A protein and the small-molecule ligand that binds it are described below.
Small molecule (SMILES): Nc1ncnc2c1ncn2[C@@H]1O[C@H](CO[P](=O)(O)O[P](=O)(O)OP(=O)(O)O)C[C@H]1O

Binding-site contacts:
Ligand atom O3B contacts residue MN1 of chain 1.T at 3.4 Å.
Ligand atom C4 contacts residue ASN309 of chain 1.D at 3.5 Å.
Ligand atom O1B contacts residue LYS85 of chain 1.D at 3.3 Å (salt-bridge).
Ligand atom O3A contacts residue LYS78 of chain 1.D at 3.3 Å (salt-bridge).
Ligand atom O1G contacts residue SER86 of chain 1.D at 2.9 Å (h-bond).
Ligand atom O1A contacts residue MG1 of chain 1.U at 2.5 Å.
Ligand atom O2B contacts residue ASP217 of chain 1.D at 2.8 Å (salt-bridge).
Ligand atom N6 contacts residue MET276 of chain 1.D at 2.9 Å (h-bond).
Ligand atom O3B contacts residue LYS104 of chain 1.D at 3.4 Å.
Ligand atom PB contacts residue MG1 of chain 1.U at 3.2 Å.
Ligand atom PG contacts residue MG1 of chain 1.U at 3.2 Å.
Ligand atom O1A contacts residue MN1 of chain 1.T at 2.5 Å.
Ligand atom C8 contacts residue ASN309 of chain 1.D at 3.5 Å.
Ligand atom O2A contacts residue LYS78 of chain 1.D at 3.0 Å (salt-bridge).
Ligand atom N9 contacts residue ASN309 of chain 1.D at 3.2 Å (h-bond).
Ligand atom PB contacts residue MN1 of chain 1.T at 3.2 Å.
Ligand atom N7 contacts residue HIS303 of chain 1.D at 3.3 Å (h-bond).
Ligand atom O1A contacts residue ASP217 of chain 1.D at 3.0 Å (salt-bridge).
Ligand atom O3G contacts residue MN1 of chain 1.T at 1.9 Å.
Ligand atom O1B contacts residue ARG60 of chain 1.D at 3.2 Å (salt-bridge).
Ligand atom O3A contacts residue LYS85 of chain 1.D at 3.3 Å (salt-bridge).
Ligand atom O3B contacts residue MG1 of chain 1.U at 3.4 Å.
Ligand atom N6 contacts residue GLY304 of chain 1.D at 3.5 Å.
Ligand atom O1A contacts residue MG1 of chain 1.W at 2.5 Å.
Ligand atom N7 contacts residue GLY304 of chain 1.D at 3.2 Å (h-bond).
Ligand atom O4' contacts residue ASN309 of chain 1.D at 3.0 Å (h-bond).
Ligand atom O2G contacts residue LYS104 of chain 1.D at 3.2 Å.
Ligand atom O1G contacts residue LYS78 of chain 1.D at 2.8 Å (salt-bridge).
Ligand atom N1 contacts residue MET276 of chain 1.D at 3.0 Å (h-bond).
Ligand atom O2B contacts residue MN1 of chain 1.T at 2.2 Å.
Ligand atom O1A contacts residue ASP215 of chain 1.D at 3.2 Å (salt-bridge).
Ligand atom O3G contacts residue MG1 of chain 1.U at 1.9 Å.
Ligand atom O2' contacts residue LYS83 of chain 1.D at 2.9 Å (salt-bridge).
Ligand atom N6 contacts residue ALA305 of chain 1.D at 3.4 Å (h-bond).
Ligand atom C1' contacts residue ASN309 of chain 1.D at 3.2 Å.
Ligand atom O1A contacts residue MN1 of chain 1.V at 2.5 Å.
Ligand atom PG contacts residue MN1 of chain 1.T at 3.2 Å.
Ligand atom O2G contacts residue SER86 of chain 1.D at 2.7 Å (h-bond).
Ligand atom O3G contacts residue ASP215 of chain 1.D at 3.2 Å (salt-bridge).
Ligand atom O2B contacts residue MG1 of chain 1.U at 2.2 Å.

Sequence of chain 1.D:
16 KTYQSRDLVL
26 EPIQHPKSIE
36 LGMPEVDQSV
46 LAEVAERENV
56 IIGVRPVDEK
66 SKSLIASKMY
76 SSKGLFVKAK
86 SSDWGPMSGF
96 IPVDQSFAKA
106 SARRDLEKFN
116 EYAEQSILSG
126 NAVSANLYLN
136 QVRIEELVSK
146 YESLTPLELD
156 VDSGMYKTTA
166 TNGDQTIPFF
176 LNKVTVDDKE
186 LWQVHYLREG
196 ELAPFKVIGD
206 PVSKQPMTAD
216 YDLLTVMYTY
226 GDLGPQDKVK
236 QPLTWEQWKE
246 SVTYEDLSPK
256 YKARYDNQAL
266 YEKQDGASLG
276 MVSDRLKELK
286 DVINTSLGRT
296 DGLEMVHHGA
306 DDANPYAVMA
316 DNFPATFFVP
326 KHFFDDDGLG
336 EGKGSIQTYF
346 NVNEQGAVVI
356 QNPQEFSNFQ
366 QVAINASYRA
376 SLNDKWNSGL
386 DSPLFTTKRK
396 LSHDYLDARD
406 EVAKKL